Sequence of chain 1.B:
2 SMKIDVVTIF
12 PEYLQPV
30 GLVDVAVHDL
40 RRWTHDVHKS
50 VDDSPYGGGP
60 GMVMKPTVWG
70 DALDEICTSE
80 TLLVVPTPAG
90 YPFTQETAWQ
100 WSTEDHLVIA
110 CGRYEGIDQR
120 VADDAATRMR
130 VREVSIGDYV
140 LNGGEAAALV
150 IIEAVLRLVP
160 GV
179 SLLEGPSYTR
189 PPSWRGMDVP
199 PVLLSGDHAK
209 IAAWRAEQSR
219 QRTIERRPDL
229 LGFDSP

Sequence of chain 1.A:
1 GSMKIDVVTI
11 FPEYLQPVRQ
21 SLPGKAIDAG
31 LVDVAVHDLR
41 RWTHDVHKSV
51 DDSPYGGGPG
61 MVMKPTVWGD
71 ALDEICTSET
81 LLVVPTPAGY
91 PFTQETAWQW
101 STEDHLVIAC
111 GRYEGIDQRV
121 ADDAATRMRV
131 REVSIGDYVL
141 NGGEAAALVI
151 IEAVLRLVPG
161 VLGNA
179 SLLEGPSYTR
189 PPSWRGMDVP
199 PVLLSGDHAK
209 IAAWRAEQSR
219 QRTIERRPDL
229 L

This small molecule binds to this protein.
Small molecule (SMILES): N#Cc1c(-c2ccc3ccn(Cc4ccccn4)c3c2)n[nH]c1N

Binding-site contacts:
Ligand atom N03 contacts residue TYR138 of chain 1.A at 2.6 Å (h-bond).
Ligand atom N04 contacts residue LEU140 of chain 1.A at 3.0 Å (h-bond).
Ligand atom N01 contacts residue SER134 of chain 1.A at 3.0 Å (h-bond).
Ligand atom N24 contacts residue ILE135 of chain 1.A at 3.5 Å (h-bond).
Ligand atom C19 contacts residue ARG112 of chain 1.A at 3.6 Å.
Ligand atom C10 contacts residue GLY142 of chain 1.A at 3.6 Å.
Ligand atom C07 contacts residue PRO85 of chain 1.A at 3.7 Å (hydrophobic).
Ligand atom N11 contacts residue ASN141 of chain 1.A at 3.6 Å.
Ligand atom N24 contacts residue VAL133 of chain 1.A at 3.3 Å (h-bond).
Ligand atom N01 contacts residue ILE135 of chain 1.A at 3.6 Å.
Ligand atom C09 contacts residue GLY142 of chain 1.A at 3.6 Å.
Ligand atom C08 contacts residue PRO85 of chain 1.A at 3.3 Å (hydrophobic).
Ligand atom N11 contacts residue GLY142 of chain 1.A at 3.6 Å.
Ligand atom N01 contacts residue TYR138 of chain 1.A at 3.5 Å (h-bond).
Ligand atom C06 contacts residue PRO87 of chain 1.A at 3.4 Å (hydrophobic).
Ligand atom C16 contacts residue GLU182 of chain 1.B at 3.6 Å.
Ligand atom N01 contacts residue GLY136 of chain 1.A at 3.0 Å (h-bond).
Ligand atom C08 contacts residue GLY143 of chain 1.A at 3.4 Å.
Ligand atom C19 contacts residue GLY142 of chain 1.A at 3.7 Å.
Ligand atom C07 contacts residue THR86 of chain 1.A at 3.6 Å.
Ligand atom C08 contacts residue GLY142 of chain 1.A at 3.6 Å.
Ligand atom N03 contacts residue LEU140 of chain 1.A at 3.4 Å (h-bond).
Ligand atom C12 contacts residue TYR113 of chain 1.A at 3.3 Å (hydrophobic).
Ligand atom C20 contacts residue GLY111 of chain 1.A at 3.3 Å.
Ligand atom C09 contacts residue GLY143 of chain 1.A at 3.6 Å.
Ligand atom N24 contacts residue PRO85 of chain 1.A at 3.5 Å.
Ligand atom C21 contacts residue PRO87 of chain 1.A at 3.5 Å (hydrophobic).
Ligand atom C15 contacts residue GLU114 of chain 1.A at 3.5 Å.
Ligand atom C12 contacts residue ASN141 of chain 1.A at 3.5 Å.
Ligand atom C15 contacts residue PRO87 of chain 1.A at 3.7 Å (hydrophobic).
Ligand atom N03 contacts residue VAL139 of chain 1.A at 3.6 Å.
Ligand atom C13 contacts residue TYR113 of chain 1.A at 3.6 Å (hydrophobic).
Ligand atom C20 contacts residue GLY142 of chain 1.A at 3.7 Å.
Ligand atom C20 contacts residue ARG112 of chain 1.A at 3.7 Å.
Ligand atom C12 contacts residue LEU140 of chain 1.A at 3.3 Å (hydrophobic).
Ligand atom C19 contacts residue TYR113 of chain 1.A at 3.4 Å (hydrophobic).
Ligand atom C02 contacts residue TYR138 of chain 1.A at 3.4 Å (hydrophobic).
Ligand atom N24 contacts residue SER134 of chain 1.A at 3.5 Å.
Ligand atom N24 contacts residue THR86 of chain 1.A at 3.5 Å (h-bond).
Ligand atom N24 contacts residue ALA146 of chain 1.A at 3.5 Å.